Sequence of chain 1.B:
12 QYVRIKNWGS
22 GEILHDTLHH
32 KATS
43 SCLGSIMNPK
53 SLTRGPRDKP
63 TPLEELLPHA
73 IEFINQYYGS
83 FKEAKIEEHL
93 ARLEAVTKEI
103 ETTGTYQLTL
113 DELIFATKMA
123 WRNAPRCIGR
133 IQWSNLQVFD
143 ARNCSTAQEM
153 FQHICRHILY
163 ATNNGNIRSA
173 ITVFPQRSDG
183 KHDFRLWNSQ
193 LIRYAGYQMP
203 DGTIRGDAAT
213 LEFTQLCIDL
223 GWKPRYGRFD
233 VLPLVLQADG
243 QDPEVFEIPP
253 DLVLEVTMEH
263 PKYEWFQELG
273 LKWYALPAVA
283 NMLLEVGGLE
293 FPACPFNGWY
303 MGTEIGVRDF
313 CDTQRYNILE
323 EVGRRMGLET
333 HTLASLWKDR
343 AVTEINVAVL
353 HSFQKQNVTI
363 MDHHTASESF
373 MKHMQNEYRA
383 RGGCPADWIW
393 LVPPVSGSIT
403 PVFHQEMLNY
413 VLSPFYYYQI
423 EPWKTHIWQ

Binding-site contacts:
Ligand atom N26 contacts residue ARG195 of chain 1.B at 3.6 Å.
Ligand atom N8 contacts residue HEM1 of chain 1.G at 3.3 Å.
Ligand atom F9 contacts residue TRP301 of chain 1.B at 3.3 Å.
Ligand atom F9 contacts residue GLY300 of chain 1.B at 3.2 Å.
Ligand atom F10 contacts residue HEM1 of chain 1.G at 3.4 Å.
Ligand atom C4A contacts residue HEM1 of chain 1.G at 3.6 Å.
Ligand atom C25 contacts residue ARG195 of chain 1.B at 3.2 Å.
Ligand atom C3 contacts residue GLY300 of chain 1.B at 3.5 Å.
Ligand atom C22 contacts residue ARG317 of chain 1.B at 3.7 Å.
Ligand atom N6 contacts residue GLU306 of chain 1.B at 2.8 Å (salt-bridge).
Ligand atom N21 contacts residue ARG317 of chain 1.B at 2.9 Å (salt-bridge).
Ligand atom C1 contacts residue HEM1 of chain 1.G at 3.5 Å.
Ligand atom O17 contacts residue TYR276 of chain 1.B at 2.7 Å (h-bond).
Ligand atom C22 contacts residue ARG195 of chain 1.B at 3.4 Å.
Ligand atom C24 contacts residue GLN192 of chain 1.B at 3.7 Å.
Ligand atom C2 contacts residue HEM1 of chain 1.G at 3.3 Å.
Ligand atom C5 contacts residue GLU306 of chain 1.B at 3.5 Å.
Ligand atom N26 contacts residue ALA211 of chain 1.B at 3.6 Å.
Ligand atom C7 contacts residue GLU306 of chain 1.B at 3.7 Å.
Ligand atom O17 contacts residue TYR302 of chain 1.B at 3.4 Å (h-bond).
Ligand atom N18 contacts residue PRO279 of chain 1.B at 3.7 Å.
Ligand atom C3 contacts residue HEM1 of chain 1.G at 3.3 Å.
Ligand atom C15 contacts residue HEM1 of chain 1.G at 3.5 Å.
Ligand atom C1 contacts residue VAL281 of chain 1.B at 3.5 Å (hydrophobic).
Ligand atom C4 contacts residue HEM1 of chain 1.G at 3.4 Å.
Ligand atom N21 contacts residue ARG195 of chain 1.B at 3.1 Å.
Ligand atom C12 contacts residue PRO279 of chain 1.B at 3.5 Å (hydrophobic).
Ligand atom C20 contacts residue ARG195 of chain 1.B at 3.4 Å.
Ligand atom C5 contacts residue PRO279 of chain 1.B at 3.6 Å (hydrophobic).
Ligand atom C14 contacts residue GLU306 of chain 1.B at 3.5 Å.
Ligand atom N26 contacts residue ARG317 of chain 1.B at 3.3 Å.
Ligand atom C25 contacts residue ARG317 of chain 1.B at 3.3 Å.
Ligand atom C15 contacts residue GLU306 of chain 1.B at 3.4 Å.
Ligand atom F9 contacts residue PRO279 of chain 1.B at 3.6 Å.
Ligand atom N18 contacts residue GLU306 of chain 1.B at 2.7 Å (salt-bridge).
Ligand atom F9 contacts residue HEM1 of chain 1.G at 3.3 Å.
Ligand atom C20 contacts residue TYR276 of chain 1.B at 3.5 Å (hydrophobic).
Ligand atom N18 contacts residue TRP301 of chain 1.B at 3.2 Å (h-bond).
Ligand atom F10 contacts residue VAL281 of chain 1.B at 2.9 Å.
Ligand atom C8A contacts residue HEM1 of chain 1.G at 3.6 Å.

This small molecule binds to this protein.
Small molecule (SMILES): N#Cc1ccc(C(=O)N2CCC3(CC2)N=C(N)c2c(F)ccc(F)c2N3)cn1